A protein and the small-molecule ligand that binds it are described below.
Small molecule (SMILES): CC[C@H](C)[C@H](NC(=O)[C@H](CCCCN)NC(=O)[C@H](CC1=NC=NC1)NC(=O)[C@H](C)N)C(=O)N[C@@H](CC(C)C)C(=O)N[C@@H](Cc1cnc[nH]1)C(=O)N[C@@H](CCCN=C(N)N)C(=O)N[C@@H](CC(C)C)C(=O)N[C@@H](CC(C)C)C(=O)N[C@@H](CCC(N)=O)C(=O)N[C@H](C=O)CCC(=O)O

Binding-site contacts:
Ligand atom CD1 contacts residue PRO255 of chain 1.A at 3.7 Å (hydrophobic).
Ligand atom CD2 contacts residue PHE96 of chain 1.A at 4.1 Å (hydrophobic).
Ligand atom CD1 contacts residue LYS109 of chain 1.A at 4.0 Å.
Ligand atom CD1 contacts residue LEU256 of chain 1.A at 4.0 Å (hydrophobic).
Ligand atom CD1 contacts residue GLN104 of chain 1.A at 3.8 Å.
Ligand atom CA contacts residue LYS91 of chain 1.A at 3.9 Å.
Ligand atom CB contacts residue GLU259 of chain 1.A at 3.8 Å.
Ligand atom CE1 contacts residue GLN101 of chain 1.A at 3.6 Å.
Ligand atom CD2 contacts residue LEU108 of chain 1.A at 3.7 Å (hydrophobic).
Ligand atom N contacts residue GLU259 of chain 1.A at 3.3 Å (salt-bridge).
Ligand atom ND1 contacts residue GLN101 of chain 1.A at 3.1 Å (h-bond).
Ligand atom O contacts residue LYS91 of chain 1.A at 2.8 Å (salt-bridge).
Ligand atom O contacts residue LYS258 of chain 1.A at 4.1 Å.
Ligand atom C contacts residue LYS91 of chain 1.A at 3.1 Å.
Ligand atom O contacts residue MET97 of chain 1.A at 4.0 Å.
Ligand atom CD2 contacts residue GLN104 of chain 1.A at 3.9 Å.
Ligand atom CB contacts residue GLU259 of chain 1.A at 3.5 Å.
Ligand atom CA contacts residue GLU259 of chain 1.A at 3.1 Å.
Ligand atom N contacts residue LYS91 of chain 1.A at 3.8 Å.
Ligand atom CB contacts residue LEU256 of chain 1.A at 3.8 Å (hydrophobic).
Ligand atom N contacts residue GLU259 of chain 1.A at 3.2 Å (salt-bridge).
Ligand atom CA contacts residue LYS91 of chain 1.A at 3.8 Å.
Ligand atom CG2 contacts residue LEU256 of chain 1.A at 3.9 Å (hydrophobic).
Ligand atom O contacts residue PRO255 of chain 1.A at 3.4 Å (h-bond).
Ligand atom CD2 contacts residue VAL87 of chain 1.A at 4.0 Å (hydrophobic).
Ligand atom CB contacts residue PRO255 of chain 1.A at 3.5 Å (hydrophobic).
Ligand atom N contacts residue GLU259 of chain 1.A at 3.2 Å (salt-bridge).
Ligand atom CD2 contacts residue LYS91 of chain 1.A at 4.0 Å.
Ligand atom CD1 contacts residue LEU260 of chain 1.A at 4.0 Å (hydrophobic).
Ligand atom O contacts residue LYS91 of chain 1.A at 4.0 Å.
Ligand atom CA contacts residue GLU259 of chain 1.A at 3.7 Å.
Ligand atom CB contacts residue GLN104 of chain 1.A at 4.1 Å.
Ligand atom C contacts residue GLU259 of chain 1.A at 3.5 Å.
Ligand atom CG contacts residue GLU259 of chain 1.A at 3.8 Å.
Ligand atom CG1 contacts residue LEU256 of chain 1.A at 3.8 Å (hydrophobic).
Ligand atom CG1 contacts residue PRO255 of chain 1.A at 3.8 Å (hydrophobic).
Ligand atom N contacts residue LYS258 of chain 1.A at 3.5 Å (salt-bridge).
Ligand atom C contacts residue GLU259 of chain 1.A at 3.9 Å.
Ligand atom C contacts residue LYS91 of chain 1.A at 3.5 Å.
Ligand atom CD1 contacts residue ILE105 of chain 1.A at 3.9 Å (hydrophobic).

Sequence of chain 1.A:
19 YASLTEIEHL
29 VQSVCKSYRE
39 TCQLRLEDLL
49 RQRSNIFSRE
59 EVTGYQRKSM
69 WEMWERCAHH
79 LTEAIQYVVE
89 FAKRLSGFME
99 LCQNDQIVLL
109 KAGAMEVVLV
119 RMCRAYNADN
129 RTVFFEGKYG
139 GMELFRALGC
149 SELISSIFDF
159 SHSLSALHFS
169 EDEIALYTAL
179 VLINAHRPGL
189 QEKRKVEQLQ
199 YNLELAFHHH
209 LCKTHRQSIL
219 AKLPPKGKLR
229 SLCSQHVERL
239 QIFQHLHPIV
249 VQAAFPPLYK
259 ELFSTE